Binding-site contacts:
Ligand atom C7 contacts residue THR317 of chain 1.A at 4.3 Å.
Ligand atom O6 contacts residue ARG563 of chain 1.A at 3.6 Å (salt-bridge).
Ligand atom C3 contacts residue ASN288 of chain 1.A at 3.8 Å.
Ligand atom C4 contacts residue ASN288 of chain 1.A at 4.2 Å.
Ligand atom O5 contacts residue ASN288 of chain 1.A at 2.4 Å (h-bond).
Ligand atom C8 contacts residue ASN288 of chain 1.A at 4.4 Å.
Ligand atom C5 contacts residue ASN288 of chain 1.A at 3.7 Å.
Ligand atom C1 contacts residue ILE286 of chain 1.A at 4.0 Å (hydrophobic).
Ligand atom O7 contacts residue SER316 of chain 1.A at 2.9 Å (h-bond).
Ligand atom N2 contacts residue SER316 of chain 1.A at 4.3 Å.
Ligand atom C6 contacts residue ARG563 of chain 1.A at 4.2 Å.
Ligand atom C8 contacts residue MET315 of chain 1.A at 4.0 Å (hydrophobic).
Ligand atom C5 contacts residue ILE286 of chain 1.A at 4.3 Å (hydrophobic).
Ligand atom C8 contacts residue THR317 of chain 1.A at 4.4 Å.
Ligand atom C1 contacts residue ASN288 of chain 1.A at 1.5 Å.
Ligand atom N2 contacts residue ASN288 of chain 1.A at 2.8 Å (h-bond).
Ligand atom O6 contacts residue GLU644 of chain 1.A at 4.4 Å.
Ligand atom C8 contacts residue SER316 of chain 1.A at 3.6 Å.
Ligand atom O7 contacts residue ASN288 of chain 1.A at 3.6 Å.
Ligand atom O7 contacts residue THR317 of chain 1.A at 3.3 Å.
Ligand atom C7 contacts residue SER316 of chain 1.A at 3.4 Å.
Ligand atom C7 contacts residue ASN288 of chain 1.A at 3.4 Å.
Ligand atom C2 contacts residue ASN288 of chain 1.A at 2.4 Å.
Ligand atom O5 contacts residue ILE286 of chain 1.A at 3.8 Å.

This small molecule binds to this protein.
Small molecule (SMILES): CC(=O)N[C@H]1[C@H](O[C@H]2[C@H](O)[C@@H](NC(C)=O)CO[C@@H]2CO)O[C@H](CO)[C@@H](O)[C@@H]1O

Sequence of chain 1.A:
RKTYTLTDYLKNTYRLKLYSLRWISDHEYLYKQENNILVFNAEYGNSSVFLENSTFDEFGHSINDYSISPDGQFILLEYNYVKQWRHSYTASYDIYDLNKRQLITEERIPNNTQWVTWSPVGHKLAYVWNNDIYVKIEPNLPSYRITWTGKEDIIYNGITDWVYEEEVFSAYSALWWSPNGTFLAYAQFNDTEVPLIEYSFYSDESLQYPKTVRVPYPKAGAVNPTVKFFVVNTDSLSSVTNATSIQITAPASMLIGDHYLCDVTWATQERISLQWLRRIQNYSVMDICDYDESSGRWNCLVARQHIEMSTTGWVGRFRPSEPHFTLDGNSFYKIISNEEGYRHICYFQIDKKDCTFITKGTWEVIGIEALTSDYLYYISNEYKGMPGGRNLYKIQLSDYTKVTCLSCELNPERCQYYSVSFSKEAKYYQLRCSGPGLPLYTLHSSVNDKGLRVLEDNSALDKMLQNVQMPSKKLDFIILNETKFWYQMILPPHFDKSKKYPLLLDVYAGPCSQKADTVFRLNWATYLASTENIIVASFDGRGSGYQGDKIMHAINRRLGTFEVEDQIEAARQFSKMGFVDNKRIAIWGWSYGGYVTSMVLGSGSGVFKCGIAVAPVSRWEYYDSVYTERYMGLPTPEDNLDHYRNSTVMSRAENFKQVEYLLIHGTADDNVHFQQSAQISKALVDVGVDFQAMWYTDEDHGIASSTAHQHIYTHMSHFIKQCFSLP